The small molecule below binds the protein below.
Small molecule (SMILES): Nc1nc(N)c2nc(-c3ccccc3)c(N)nc2n1

Sequence of chain 1.B:
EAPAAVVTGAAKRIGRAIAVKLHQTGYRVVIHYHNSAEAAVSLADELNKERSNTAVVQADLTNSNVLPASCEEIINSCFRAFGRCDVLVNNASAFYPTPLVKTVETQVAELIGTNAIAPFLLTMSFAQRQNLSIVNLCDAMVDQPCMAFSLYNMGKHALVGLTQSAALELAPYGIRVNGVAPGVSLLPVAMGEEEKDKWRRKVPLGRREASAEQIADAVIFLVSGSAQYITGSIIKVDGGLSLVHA

Binding-site contacts:
Ligand atom CAE contacts residue PRO230 of chain 1.B at 3.6 Å (hydrophobic).
Ligand atom N1 contacts residue NAP1 of chain 1.H at 2.8 Å (h-bond).
Ligand atom N4 contacts residue ASP181 of chain 1.B at 3.7 Å.
Ligand atom C4 contacts residue PHE117 of chain 1.B at 3.4 Å (hydrophobic).
Ligand atom CAH contacts residue DTT1 of chain 1.J at 3.3 Å.
Ligand atom N2 contacts residue PHE117 of chain 1.B at 3.6 Å.
Ligand atom N3 contacts residue PHE117 of chain 1.B at 3.6 Å.
Ligand atom N5 contacts residue NAP1 of chain 1.H at 3.6 Å.
Ligand atom C8A contacts residue PHE117 of chain 1.B at 3.5 Å (hydrophobic).
Ligand atom NAB contacts residue LEU228 of chain 1.B at 3.4 Å (h-bond).
Ligand atom N2 contacts residue NAP1 of chain 1.H at 3.2 Å (h-bond).
Ligand atom CAE contacts residue LEU229 of chain 1.B at 2.7 Å (hydrophobic).
Ligand atom N8 contacts residue ARG34 of chain 1.B at 3.5 Å (salt-bridge).
Ligand atom C8A contacts residue NAP1 of chain 1.H at 3.5 Å.
Ligand atom N4 contacts residue PHE117 of chain 1.B at 3.6 Å.
Ligand atom C2 contacts residue SER115 of chain 1.B at 3.7 Å.
Ligand atom C6 contacts residue PHE117 of chain 1.B at 3.7 Å (hydrophobic).
Ligand atom N5 contacts residue PHE117 of chain 1.B at 3.5 Å.
Ligand atom C2 contacts residue PHE117 of chain 1.B at 3.3 Å (hydrophobic).
Ligand atom CAF contacts residue DTT1 of chain 1.J at 3.1 Å.
Ligand atom CAD contacts residue LEU229 of chain 1.B at 3.2 Å (hydrophobic).
Ligand atom C7 contacts residue ARG34 of chain 1.B at 3.7 Å.
Ligand atom N3 contacts residue TYR194 of chain 1.B at 3.6 Å (h-bond).
Ligand atom CAG contacts residue PRO230 of chain 1.B at 3.4 Å (hydrophobic).
Ligand atom C4A contacts residue NAP1 of chain 1.H at 3.8 Å.
Ligand atom N2 contacts residue SER115 of chain 1.B at 2.7 Å (h-bond).
Ligand atom N4 contacts residue TYR194 of chain 1.B at 2.8 Å (h-bond).
Ligand atom NAB contacts residue ARG34 of chain 1.B at 3.4 Å (salt-bridge).
Ligand atom C4 contacts residue NAP1 of chain 1.H at 3.6 Å.
Ligand atom C4 contacts residue TYR194 of chain 1.B at 3.6 Å (hydrophobic).
Ligand atom NAB contacts residue LEU229 of chain 1.B at 3.8 Å.
Ligand atom C4A contacts residue PHE117 of chain 1.B at 3.6 Å (hydrophobic).
Ligand atom N1 contacts residue PHE117 of chain 1.B at 3.6 Å.
Ligand atom N3 contacts residue NAP1 of chain 1.H at 2.7 Å (h-bond).
Ligand atom N4 contacts residue NAP1 of chain 1.H at 3.4 Å.
Ligand atom NAB contacts residue PRO230 of chain 1.B at 3.4 Å (h-bond).
Ligand atom CAG contacts residue LEU229 of chain 1.B at 3.5 Å (hydrophobic).
Ligand atom N8 contacts residue NAP1 of chain 1.H at 3.5 Å (h-bond).
Ligand atom N4 contacts residue DTT1 of chain 1.J at 3.0 Å (h-bond).
Ligand atom C2 contacts residue NAP1 of chain 1.H at 3.3 Å.